A protein and the small-molecule ligand that binds it are described below.
Small molecule (SMILES): O=C(O)c1cccc2cc(O)ccc12

Sequence of chain 5.A:
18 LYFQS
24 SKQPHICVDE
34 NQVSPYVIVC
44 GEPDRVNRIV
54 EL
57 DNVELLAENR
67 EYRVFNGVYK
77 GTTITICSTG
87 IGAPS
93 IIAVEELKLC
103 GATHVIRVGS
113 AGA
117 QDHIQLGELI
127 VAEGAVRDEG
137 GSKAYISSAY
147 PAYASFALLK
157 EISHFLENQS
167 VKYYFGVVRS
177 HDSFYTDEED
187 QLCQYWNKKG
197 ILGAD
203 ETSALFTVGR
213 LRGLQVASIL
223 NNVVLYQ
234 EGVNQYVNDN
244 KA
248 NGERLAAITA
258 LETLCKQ

Binding-site contacts:
Ligand atom C3 contacts residue GLU250 of chain 5.A at 3.5 Å.
Ligand atom C2 contacts residue MSE247 of chain 5.A at 4.1 Å.
Ligand atom O2 contacts residue GLU250 of chain 5.A at 2.8 Å (salt-bridge).
Ligand atom O20 contacts residue GLU54 of chain 5.A at 3.8 Å.
Ligand atom C1 contacts residue ARG251 of chain 5.A at 3.7 Å.
Ligand atom O2 contacts residue ILE52 of chain 5.A at 4.0 Å.
Ligand atom C5 contacts residue ARG251 of chain 5.A at 4.0 Å.
Ligand atom C2 contacts residue ARG251 of chain 5.A at 3.7 Å.
Ligand atom C11 contacts residue LEU55 of chain 5.A at 4.5 Å (hydrophobic).
Ligand atom O2 contacts residue ARG51 of chain 5.A at 3.8 Å.
Ligand atom C4 contacts residue ARG51 of chain 5.A at 3.0 Å.
Ligand atom C9 contacts residue ARG251 of chain 5.A at 3.7 Å.
Ligand atom C3 contacts residue ARG51 of chain 5.A at 3.8 Å.
Ligand atom C2 contacts residue GLU250 of chain 5.A at 3.4 Å.
Ligand atom C5 contacts residue LEU55 of chain 5.A at 3.8 Å (hydrophobic).
Ligand atom O21 contacts residue ARG251 of chain 5.A at 2.2 Å (salt-bridge).
Ligand atom C8 contacts residue ARG251 of chain 5.A at 4.0 Å.
Ligand atom C4 contacts residue ARG251 of chain 5.A at 4.4 Å.
Ligand atom C6 contacts residue ARG251 of chain 5.A at 3.2 Å.
Ligand atom C10 contacts residue ARG251 of chain 5.A at 3.8 Å.
Ligand atom O21 contacts residue LEU55 of chain 5.A at 4.1 Å.
Ligand atom C4 contacts residue ILE52 of chain 5.A at 4.1 Å (hydrophobic).
Ligand atom C8 contacts residue MSE247 of chain 5.A at 3.8 Å.
Ligand atom C2 contacts residue ARG51 of chain 5.A at 4.3 Å.
Ligand atom O20 contacts residue ARG251 of chain 5.A at 4.1 Å.
Ligand atom C1 contacts residue MSE247 of chain 5.A at 4.3 Å.
Ligand atom C3 contacts residue ARG251 of chain 5.A at 3.9 Å.
Ligand atom C4 contacts residue LEU55 of chain 5.A at 3.7 Å (hydrophobic).
Ligand atom C11 contacts residue ARG251 of chain 5.A at 3.0 Å.
Ligand atom C5 contacts residue ARG51 of chain 5.A at 3.5 Å.
Ligand atom O2 contacts residue ARG251 of chain 5.A at 4.2 Å.
Ligand atom O2 contacts residue ALA254 of chain 5.A at 4.3 Å.